Sequence of chain 1.A:
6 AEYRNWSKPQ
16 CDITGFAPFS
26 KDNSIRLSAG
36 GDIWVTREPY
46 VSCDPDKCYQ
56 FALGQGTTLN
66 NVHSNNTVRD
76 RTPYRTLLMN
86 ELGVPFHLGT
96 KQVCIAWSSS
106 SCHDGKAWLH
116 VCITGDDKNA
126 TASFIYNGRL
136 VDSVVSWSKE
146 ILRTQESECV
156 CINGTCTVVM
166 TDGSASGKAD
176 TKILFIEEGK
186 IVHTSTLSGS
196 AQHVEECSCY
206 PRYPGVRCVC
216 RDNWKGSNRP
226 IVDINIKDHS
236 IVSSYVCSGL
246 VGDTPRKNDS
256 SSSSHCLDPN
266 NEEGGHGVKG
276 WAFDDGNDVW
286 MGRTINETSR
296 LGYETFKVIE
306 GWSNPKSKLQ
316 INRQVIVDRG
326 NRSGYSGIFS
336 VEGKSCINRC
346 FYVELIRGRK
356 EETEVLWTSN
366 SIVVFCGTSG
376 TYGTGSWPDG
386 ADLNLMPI

Binding-site contacts:
Ligand atom O8 contacts residue GLU201 of chain 1.A at 3.9 Å.
Ligand atom O1A contacts residue TYR330 of chain 1.A at 3.2 Å (h-bond).
Ligand atom C2 contacts residue TYR330 of chain 1.A at 3.1 Å (hydrophobic).
Ligand atom O6 contacts residue TYR330 of chain 1.A at 2.8 Å (h-bond).
Ligand atom C8 contacts residue ARG216 of chain 1.A at 3.8 Å.
Ligand atom C9 contacts residue GLU200 of chain 1.A at 3.6 Å.
Ligand atom C6 contacts residue GLU201 of chain 1.A at 3.8 Å.
Ligand atom O8 contacts residue GLU200 of chain 1.A at 2.9 Å (salt-bridge).
Ligand atom O9 contacts residue GLU200 of chain 1.A at 2.3 Å (salt-bridge).
Ligand atom O1A contacts residue ARG42 of chain 1.A at 3.0 Å (salt-bridge).
Ligand atom O9 contacts residue ARG148 of chain 1.A at 3.7 Å.
Ligand atom C8 contacts residue GLU200 of chain 1.A at 3.8 Å.
Ligand atom O10 contacts residue ARG76 of chain 1.A at 2.9 Å (salt-bridge).
Ligand atom O2 contacts residue ASP75 of chain 1.A at 3.2 Å (salt-bridge).
Ligand atom C1 contacts residue ARG216 of chain 1.A at 3.9 Å.
Ligand atom C4 contacts residue TYR330 of chain 1.A at 3.6 Å (hydrophobic).
Ligand atom O1B contacts residue ARG216 of chain 1.A at 3.1 Å (salt-bridge).
Ligand atom C5 contacts residue ASP75 of chain 1.A at 3.8 Å.
Ligand atom C1 contacts residue TYR330 of chain 1.A at 2.9 Å (hydrophobic).
Ligand atom C1 contacts residue ARG295 of chain 1.A at 3.4 Å.
Ligand atom O7 contacts residue ASP75 of chain 1.A at 3.9 Å.
Ligand atom O4 contacts residue GLU43 of chain 1.A at 3.5 Å (salt-bridge).
Ligand atom C11 contacts residue ARG148 of chain 1.A at 3.6 Å.
Ligand atom C6 contacts residue TYR330 of chain 1.A at 3.5 Å (hydrophobic).
Ligand atom O10 contacts residue ASP75 of chain 1.A at 3.6 Å.
Ligand atom O1B contacts residue HIS271 of chain 1.A at 3.7 Å.
Ligand atom C3 contacts residue ASP75 of chain 1.A at 3.5 Å.
Ligand atom O1B contacts residue ARG295 of chain 1.A at 2.6 Å (salt-bridge).
Ligand atom O8 contacts residue ARG216 of chain 1.A at 3.9 Å.
Ligand atom O4 contacts residue ASP75 of chain 1.A at 3.1 Å.
Ligand atom C3 contacts residue TYR330 of chain 1.A at 3.4 Å (hydrophobic).
Ligand atom O9 contacts residue ALA170 of chain 1.A at 3.5 Å.
Ligand atom C9 contacts residue ALA170 of chain 1.A at 3.8 Å (hydrophobic).
Ligand atom C3 contacts residue GLU43 of chain 1.A at 3.6 Å.
Ligand atom O1B contacts residue TYR330 of chain 1.A at 3.1 Å (h-bond).
Ligand atom O1A contacts residue ARG295 of chain 1.A at 3.2 Å (salt-bridge).
Ligand atom O6 contacts residue ARG216 of chain 1.A at 3.6 Å.
Ligand atom C4 contacts residue GLU43 of chain 1.A at 3.7 Å.
Ligand atom C4 contacts residue ASP75 of chain 1.A at 3.8 Å.
Ligand atom C11 contacts residue TRP102 of chain 1.A at 3.9 Å (hydrophobic).

This protein binds this small molecule.
Small molecule (SMILES): CC(=O)N[C@H]1[C@H]([C@H](O)[C@H](O)CO)O[C@@](O)(C(=O)O)C[C@@H]1O